Sequence of chain 1.A:
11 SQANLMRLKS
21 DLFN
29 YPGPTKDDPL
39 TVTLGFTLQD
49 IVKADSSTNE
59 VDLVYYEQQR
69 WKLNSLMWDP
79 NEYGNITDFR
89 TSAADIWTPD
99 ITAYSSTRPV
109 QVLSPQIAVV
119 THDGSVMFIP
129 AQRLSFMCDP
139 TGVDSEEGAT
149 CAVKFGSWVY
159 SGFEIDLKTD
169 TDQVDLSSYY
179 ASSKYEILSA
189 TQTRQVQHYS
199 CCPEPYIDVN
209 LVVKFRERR

This small molecule binds to this protein.
Small molecule (SMILES): COc1ccc2cc1Oc1cc3c(cc1OC)CC[N+](C)(C)[C@H]3Cc1ccc(cc1)Oc1c(OC)c(OC)cc3c1[C@@H](C2)[N+](C)(C)CC3

Sequence of chain 1.B:
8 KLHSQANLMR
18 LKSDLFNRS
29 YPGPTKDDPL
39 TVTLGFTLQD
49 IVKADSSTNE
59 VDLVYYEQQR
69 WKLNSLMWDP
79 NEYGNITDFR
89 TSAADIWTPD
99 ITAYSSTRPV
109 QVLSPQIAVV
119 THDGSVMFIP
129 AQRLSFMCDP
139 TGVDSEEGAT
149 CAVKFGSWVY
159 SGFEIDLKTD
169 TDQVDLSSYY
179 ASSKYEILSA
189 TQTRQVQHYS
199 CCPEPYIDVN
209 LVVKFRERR

Binding-site contacts:
Ligand atom C36 contacts residue TYR102 of chain 1.A at 3.9 Å (hydrophobic).
Ligand atom C44 contacts residue SER175 of chain 1.B at 3.1 Å.
Ligand atom C38 contacts residue THR45 of chain 1.B at 3.8 Å.
Ligand atom C47 contacts residue SER155 of chain 1.A at 3.3 Å.
Ligand atom C46 contacts residue GLN47 of chain 1.B at 3.4 Å.
Ligand atom C7 contacts residue TYR64 of chain 1.B at 3.9 Å (hydrophobic).
Ligand atom C32 contacts residue TYR64 of chain 1.B at 3.3 Å (hydrophobic).
Ligand atom C48 contacts residue TYR204 of chain 1.A at 3.5 Å (hydrophobic).
Ligand atom O39 contacts residue TYR204 of chain 1.A at 3.7 Å.
Ligand atom C3 contacts residue TRP156 of chain 1.A at 3.6 Å (hydrophobic).
Ligand atom C15 contacts residue TYR197 of chain 1.A at 3.8 Å (hydrophobic).
Ligand atom C34 contacts residue TYR102 of chain 1.A at 3.4 Å (hydrophobic).
Ligand atom N1 contacts residue TRP156 of chain 1.A at 3.9 Å.
Ligand atom C14 contacts residue TYR204 of chain 1.A at 3.8 Å (hydrophobic).
Ligand atom C2 contacts residue TRP156 of chain 1.A at 3.5 Å (hydrophobic).
Ligand atom C18 contacts residue TYR197 of chain 1.A at 3.6 Å (hydrophobic).
Ligand atom C45 contacts residue SER176 of chain 1.B at 3.9 Å.
Ligand atom C33 contacts residue TYR102 of chain 1.A at 3.7 Å (hydrophobic).
Ligand atom C48 contacts residue CYS200 of chain 1.A at 3.6 Å (hydrophobic).
Ligand atom C8 contacts residue TYR64 of chain 1.B at 3.6 Å (hydrophobic).
Ligand atom O42 contacts residue LYS152 of chain 1.A at 3.9 Å.
Ligand atom O37 contacts residue THR45 of chain 1.B at 3.6 Å.
Ligand atom C38 contacts residue GLN66 of chain 1.B at 3.4 Å.
Ligand atom C15 contacts residue TYR204 of chain 1.A at 3.9 Å (hydrophobic).
Ligand atom O37 contacts residue TYR64 of chain 1.B at 3.5 Å.
Ligand atom C21 contacts residue TYR197 of chain 1.A at 3.8 Å (hydrophobic).
Ligand atom C31 contacts residue TYR64 of chain 1.B at 3.3 Å (hydrophobic).
Ligand atom C44 contacts residue SER176 of chain 1.B at 3.6 Å.
Ligand atom C19 contacts residue SER176 of chain 1.B at 3.5 Å.
Ligand atom O29 contacts residue SER176 of chain 1.B at 3.6 Å (h-bond).
Ligand atom C48 contacts residue CYS199 of chain 1.A at 3.9 Å (hydrophobic).
Ligand atom C36 contacts residue TRP156 of chain 1.A at 3.9 Å (hydrophobic).
Ligand atom C43 contacts residue TRP156 of chain 1.A at 4.0 Å (hydrophobic).
Ligand atom C46 contacts residue TYR102 of chain 1.A at 3.8 Å (hydrophobic).
Ligand atom C26 contacts residue LYS152 of chain 1.A at 4.0 Å.
Ligand atom C17 contacts residue SER176 of chain 1.B at 3.4 Å.
Ligand atom C47 contacts residue TYR102 of chain 1.A at 3.5 Å (hydrophobic).
Ligand atom N20 contacts residue SER176 of chain 1.B at 3.9 Å.
Ligand atom C47 contacts residue TRP156 of chain 1.A at 3.6 Å (hydrophobic).
Ligand atom C13 contacts residue TYR204 of chain 1.A at 3.9 Å (hydrophobic).